This small molecule binds to this protein.
Small molecule (SMILES): CCCCCC(=O)CC(=O)N[C@H]1CCOC1=O

Binding-site contacts:
Ligand atom C2 contacts residue TYR53 of chain 1.C at 3.9 Å (hydrophobic).
Ligand atom C4 contacts residue ALA105 of chain 1.C at 3.8 Å (hydrophobic).
Ligand atom C19 contacts residue LEU40 of chain 1.C at 3.8 Å (hydrophobic).
Ligand atom N11 contacts residue VAL72 of chain 1.C at 3.8 Å.
Ligand atom C4 contacts residue TYR102 of chain 1.C at 3.8 Å (hydrophobic).
Ligand atom O3 contacts residue ILE110 of chain 1.C at 3.4 Å.
Ligand atom O35 contacts residue THR115 of chain 1.C at 3.9 Å.
Ligand atom C4 contacts residue PHE101 of chain 1.C at 3.2 Å (hydrophobic).
Ligand atom C2 contacts residue TRP57 of chain 1.C at 3.8 Å (hydrophobic).
Ligand atom C22 contacts residue TYR61 of chain 1.C at 3.7 Å (hydrophobic).
Ligand atom C5 contacts residue VAL72 of chain 1.C at 3.7 Å (hydrophobic).
Ligand atom O10 contacts residue ASP70 of chain 1.C at 4.0 Å.
Ligand atom C2 contacts residue ASP70 of chain 1.C at 3.8 Å.
Ligand atom C5 contacts residue PHE101 of chain 1.C at 3.6 Å (hydrophobic).
Ligand atom C25 contacts residue TYR53 of chain 1.C at 3.8 Å (hydrophobic).
Ligand atom C13 contacts residue TYR53 of chain 1.C at 3.8 Å (hydrophobic).
Ligand atom O3 contacts residue TRP57 of chain 1.C at 3.6 Å.
Ligand atom C28 contacts residue GLN58 of chain 1.C at 3.8 Å.
Ligand atom N11 contacts residue ASP70 of chain 1.C at 2.8 Å (salt-bridge).
Ligand atom C28 contacts residue PHE62 of chain 1.C at 3.9 Å (hydrophobic).
Ligand atom O3 contacts residue ALA105 of chain 1.C at 3.5 Å.
Ligand atom C1 contacts residue ASP70 of chain 1.C at 3.5 Å.
Ligand atom C2 contacts residue ILE110 of chain 1.C at 3.7 Å (hydrophobic).
Ligand atom O10 contacts residue TYR53 of chain 1.C at 3.1 Å.
Ligand atom O10 contacts residue TYR61 of chain 1.C at 4.0 Å.
Ligand atom C18 contacts residue TYR61 of chain 1.C at 3.5 Å (hydrophobic).
Ligand atom O36 contacts residue MSE127 of chain 1.C at 3.5 Å.
Ligand atom C5 contacts residue TYR102 of chain 1.C at 4.0 Å (hydrophobic).
Ligand atom C13 contacts residue ASP70 of chain 1.C at 3.8 Å.
Ligand atom C28 contacts residue TYR61 of chain 1.C at 3.8 Å (hydrophobic).
Ligand atom O10 contacts residue TRP57 of chain 1.C at 3.2 Å (h-bond).
Ligand atom C1 contacts residue TRP85 of chain 1.C at 3.7 Å (hydrophobic).
Ligand atom C18 contacts residue LEU40 of chain 1.C at 3.6 Å (hydrophobic).
Ligand atom C14 contacts residue TYR53 of chain 1.C at 3.2 Å (hydrophobic).
Ligand atom O35 contacts residue TRP85 of chain 1.C at 3.7 Å.
Ligand atom O35 contacts residue THR129 of chain 1.C at 3.5 Å (h-bond).
Ligand atom O35 contacts residue VAL72 of chain 1.C at 3.3 Å.
Ligand atom C5 contacts residue ASP70 of chain 1.C at 3.5 Å.
Ligand atom O36 contacts residue LEU40 of chain 1.C at 3.6 Å.
Ligand atom O3 contacts residue PHE101 of chain 1.C at 3.8 Å.

Sequence of chain 1.C:
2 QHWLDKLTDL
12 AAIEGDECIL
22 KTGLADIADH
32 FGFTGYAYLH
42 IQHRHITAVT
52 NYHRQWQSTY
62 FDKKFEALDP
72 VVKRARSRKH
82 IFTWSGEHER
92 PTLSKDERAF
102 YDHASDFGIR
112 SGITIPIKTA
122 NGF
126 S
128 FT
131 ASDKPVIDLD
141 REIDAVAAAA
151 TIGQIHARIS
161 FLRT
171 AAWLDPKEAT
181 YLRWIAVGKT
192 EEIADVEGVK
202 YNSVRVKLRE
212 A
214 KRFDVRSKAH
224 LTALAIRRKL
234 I